Binding-site contacts:
Ligand atom F19 contacts residue PHE193 of chain 1.B at 3.5 Å.
Ligand atom O7 contacts residue GLN280 of chain 1.B at 3.0 Å (h-bond).
Ligand atom N10 contacts residue TYR78 of chain 1.B at 3.6 Å.
Ligand atom N3 contacts residue PHE283 of chain 1.B at 3.3 Å.
Ligand atom F20 contacts residue VAL287 of chain 1.B at 3.8 Å.
Ligand atom C1 contacts residue GLN280 of chain 1.B at 3.4 Å.
Ligand atom C2 contacts residue MET267 of chain 1.B at 3.5 Å (hydrophobic).
Ligand atom C24 contacts residue LEU189 of chain 1.B at 3.9 Å (hydrophobic).
Ligand atom C23 contacts residue LEU189 of chain 1.B at 3.7 Å (hydrophobic).
Ligand atom N9 contacts residue LEU229 of chain 1.B at 3.8 Å.
Ligand atom N3 contacts residue PHE250 of chain 1.B at 3.8 Å.
Ligand atom C22 contacts residue LEU189 of chain 1.B at 4.0 Å (hydrophobic).
Ligand atom N10 contacts residue LEU229 of chain 1.B at 3.5 Å.
Ligand atom C11 contacts residue ILE246 of chain 1.B at 3.8 Å (hydrophobic).
Ligand atom C8 contacts residue PHE283 of chain 1.B at 3.7 Å (hydrophobic).
Ligand atom C28 contacts residue HIS79 of chain 1.B at 3.6 Å.
Ligand atom C16 contacts residue MET267 of chain 1.B at 3.8 Å (hydrophobic).
Ligand atom C26 contacts residue ILE246 of chain 1.B at 3.9 Å (hydrophobic).
Ligand atom F19 contacts residue LEU189 of chain 1.B at 3.6 Å.
Ligand atom N4 contacts residue PHE283 of chain 1.B at 3.3 Å.
Ligand atom C11 contacts residue LEU229 of chain 1.B at 3.9 Å (hydrophobic).
Ligand atom C26 contacts residue PHE250 of chain 1.B at 3.8 Å (hydrophobic).
Ligand atom C1 contacts residue TYR247 of chain 1.B at 4.0 Å (hydrophobic).
Ligand atom C2 contacts residue PHE283 of chain 1.B at 3.4 Å (hydrophobic).
Ligand atom C1 contacts residue PHE283 of chain 1.B at 3.6 Å (hydrophobic).
Ligand atom C29 contacts residue HIS79 of chain 1.B at 3.7 Å.
Ligand atom C5 contacts residue PHE283 of chain 1.B at 3.5 Å (hydrophobic).
Ligand atom C28 contacts residue PHE250 of chain 1.B at 3.7 Å (hydrophobic).
Ligand atom C6 contacts residue PHE283 of chain 1.B at 3.8 Å (hydrophobic).
Ligand atom C25 contacts residue LEU229 of chain 1.B at 3.8 Å (hydrophobic).
Ligand atom C12 contacts residue ILE246 of chain 1.B at 3.7 Å (hydrophobic).
Ligand atom C6 contacts residue GLN280 of chain 1.B at 3.6 Å.
Ligand atom C11 contacts residue SER231 of chain 1.B at 3.8 Å.
Ligand atom C16 contacts residue PHE283 of chain 1.B at 3.8 Å (hydrophobic).
Ligand atom C1 contacts residue PHE250 of chain 1.B at 4.0 Å (hydrophobic).
Ligand atom C2 contacts residue PHE250 of chain 1.B at 3.8 Å (hydrophobic).
Ligand atom C12 contacts residue PHE283 of chain 1.B at 3.6 Å (hydrophobic).
Ligand atom C15 contacts residue PHE283 of chain 1.B at 3.6 Å (hydrophobic).
Ligand atom C12 contacts residue VAL232 of chain 1.B at 3.9 Å (hydrophobic).
Ligand atom N4 contacts residue PHE250 of chain 1.B at 4.0 Å.

Sequence of chain 1.B:
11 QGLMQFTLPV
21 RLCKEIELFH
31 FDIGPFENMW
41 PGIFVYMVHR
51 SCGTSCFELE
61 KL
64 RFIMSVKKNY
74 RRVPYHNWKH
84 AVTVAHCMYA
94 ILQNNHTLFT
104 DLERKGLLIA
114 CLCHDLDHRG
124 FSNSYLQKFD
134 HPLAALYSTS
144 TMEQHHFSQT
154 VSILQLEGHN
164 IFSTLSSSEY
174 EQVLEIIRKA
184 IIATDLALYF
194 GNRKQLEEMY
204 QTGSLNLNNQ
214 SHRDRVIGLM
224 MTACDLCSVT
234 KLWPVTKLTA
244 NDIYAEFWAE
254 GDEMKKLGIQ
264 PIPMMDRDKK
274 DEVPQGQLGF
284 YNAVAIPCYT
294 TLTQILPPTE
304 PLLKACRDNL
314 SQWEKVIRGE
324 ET

This small molecule binds to this protein.
Small molecule (SMILES): O=c1ccn(-c2cccc(OC(F)(F)F)c2)nc1-c1ccnn1-c1cccc(F)c1